Sequence of chain 1.I:
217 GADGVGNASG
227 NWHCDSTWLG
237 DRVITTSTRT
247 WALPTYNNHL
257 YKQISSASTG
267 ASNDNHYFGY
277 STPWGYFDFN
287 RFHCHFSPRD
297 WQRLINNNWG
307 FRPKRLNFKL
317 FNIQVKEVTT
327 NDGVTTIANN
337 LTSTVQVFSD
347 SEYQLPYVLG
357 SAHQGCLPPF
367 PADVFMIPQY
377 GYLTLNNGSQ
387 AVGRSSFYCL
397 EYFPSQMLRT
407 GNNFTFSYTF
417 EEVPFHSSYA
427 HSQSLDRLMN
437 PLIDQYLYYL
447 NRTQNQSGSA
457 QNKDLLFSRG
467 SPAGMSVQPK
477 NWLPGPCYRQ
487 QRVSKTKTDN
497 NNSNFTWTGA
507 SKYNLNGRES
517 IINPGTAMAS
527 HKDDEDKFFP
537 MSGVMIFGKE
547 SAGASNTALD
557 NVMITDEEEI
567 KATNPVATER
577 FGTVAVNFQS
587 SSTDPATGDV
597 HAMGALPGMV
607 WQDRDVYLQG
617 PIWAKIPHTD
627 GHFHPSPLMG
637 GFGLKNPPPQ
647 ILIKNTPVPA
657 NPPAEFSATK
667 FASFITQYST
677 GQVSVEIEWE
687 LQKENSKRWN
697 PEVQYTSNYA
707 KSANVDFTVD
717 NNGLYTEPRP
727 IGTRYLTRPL

Binding-site contacts:
Ligand atom C5 contacts residue PRO631 of chain 1.I at 4.4 Å (hydrophobic).
Ligand atom N6 contacts residue SER632 of chain 1.I at 3.6 Å.
Ligand atom N9 contacts residue PRO631 of chain 1.I at 3.9 Å.
Ligand atom N6 contacts residue PRO633 of chain 1.I at 4.4 Å.
Ligand atom C5 contacts residue PRO420 of chain 1.I at 4.5 Å (hydrophobic).
Ligand atom N7 contacts residue ASP609 of chain 1.I at 4.0 Å.
Ligand atom C4 contacts residue PRO631 of chain 1.I at 4.2 Å (hydrophobic).
Ligand atom N6 contacts residue GLY639 of chain 1.I at 3.5 Å (h-bond).
Ligand atom N1 contacts residue PHE638 of chain 1.I at 4.1 Å.
Ligand atom N1 contacts residue GLY639 of chain 1.I at 3.0 Å (h-bond).
Ligand atom N6 contacts residue GLY637 of chain 1.I at 3.4 Å (h-bond).
Ligand atom C6 contacts residue GLY639 of chain 1.I at 3.7 Å.
Ligand atom N3 contacts residue GLY639 of chain 1.I at 4.2 Å.
Ligand atom N7 contacts residue HIS630 of chain 1.I at 3.7 Å.
Ligand atom C2 contacts residue PRO631 of chain 1.I at 4.2 Å (hydrophobic).
Ligand atom N9 contacts residue HIS630 of chain 1.I at 4.4 Å.
Ligand atom C5 contacts residue SER632 of chain 1.I at 3.9 Å.
Ligand atom N3 contacts residue PRO631 of chain 1.I at 4.1 Å.
Ligand atom N6 contacts residue PHE638 of chain 1.I at 3.7 Å.
Ligand atom C2 contacts residue ILE622 of chain 1.I at 4.3 Å (hydrophobic).
Ligand atom C6 contacts residue SER632 of chain 1.I at 4.0 Å.
Ligand atom C6 contacts residue PRO631 of chain 1.I at 4.3 Å (hydrophobic).
Ligand atom C8 contacts residue HIS630 of chain 1.I at 3.3 Å.
Ligand atom N7 contacts residue SER632 of chain 1.I at 3.7 Å.
Ligand atom C2 contacts residue GLY639 of chain 1.I at 2.9 Å.
Ligand atom N1 contacts residue PRO631 of chain 1.I at 4.2 Å.

A protein and the small-molecule ligand that binds it are described below.
Small molecule (SMILES): Nc1ncnc2[nH]cnc12